This protein binds this small molecule.
Small molecule (SMILES): NC(=O)[C@@H]1CC[C@@H](NOS(=O)(=O)O)CN1C=O

Sequence of chain 1.A:
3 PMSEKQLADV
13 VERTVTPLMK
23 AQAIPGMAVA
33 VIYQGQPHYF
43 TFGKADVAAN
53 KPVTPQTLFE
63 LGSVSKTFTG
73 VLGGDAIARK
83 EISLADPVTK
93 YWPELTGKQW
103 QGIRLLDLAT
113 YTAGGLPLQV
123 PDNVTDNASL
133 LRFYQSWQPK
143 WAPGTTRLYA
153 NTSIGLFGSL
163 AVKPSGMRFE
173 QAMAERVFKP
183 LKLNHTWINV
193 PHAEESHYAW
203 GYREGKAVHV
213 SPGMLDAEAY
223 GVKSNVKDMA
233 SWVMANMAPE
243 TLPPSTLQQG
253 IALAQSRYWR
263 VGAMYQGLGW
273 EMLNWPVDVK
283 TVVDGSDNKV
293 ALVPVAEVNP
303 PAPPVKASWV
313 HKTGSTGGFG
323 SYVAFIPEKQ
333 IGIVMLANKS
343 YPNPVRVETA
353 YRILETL

Binding-site contacts:
Ligand atom NAK contacts residue SER65 of chain 1.A at 3.5 Å (h-bond).
Ligand atom CAJ contacts residue ASN153 of chain 1.A at 3.6 Å.
Ligand atom OAG contacts residue ASN290 of chain 1.A at 3.8 Å.
Ligand atom C contacts residue SER317 of chain 1.A at 4.0 Å.
Ligand atom OAC contacts residue GLY64 of chain 1.A at 3.8 Å.
Ligand atom OAE contacts residue ASN345 of chain 1.A at 3.3 Å (h-bond).
Ligand atom NAK contacts residue TYR151 of chain 1.A at 3.0 Å.
Ligand atom OAE contacts residue THR315 of chain 1.A at 3.9 Å.
Ligand atom C contacts residue GLN121 of chain 1.A at 3.5 Å.
Ligand atom OAD contacts residue ASN290 of chain 1.A at 3.1 Å (h-bond).
Ligand atom SAR contacts residue THR315 of chain 1.A at 3.6 Å (h-bond).
Ligand atom CAO contacts residue TYR151 of chain 1.A at 3.3 Å (hydrophobic).
Ligand atom CAN contacts residue SER317 of chain 1.A at 3.9 Å.
Ligand atom SAR contacts residue ASN345 of chain 1.A at 3.6 Å.
Ligand atom OAL contacts residue TYR151 of chain 1.A at 3.4 Å.
Ligand atom CAO contacts residue SER65 of chain 1.A at 4.0 Å.
Ligand atom CAN contacts residue LYS68 of chain 1.A at 4.1 Å.
Ligand atom CAN contacts residue TYR151 of chain 1.A at 3.9 Å (hydrophobic).
Ligand atom OAC contacts residue SER65 of chain 1.A at 2.2 Å (h-bond).
Ligand atom CAO contacts residue LEU120 of chain 1.A at 4.0 Å (hydrophobic).
Ligand atom CA contacts residue SER317 of chain 1.A at 3.6 Å.
Ligand atom CA contacts residue SER65 of chain 1.A at 3.8 Å.
Ligand atom SAR contacts residue ASN290 of chain 1.A at 3.6 Å (h-bond).
Ligand atom OAC contacts residue SER317 of chain 1.A at 2.9 Å (h-bond).
Ligand atom N contacts residue SER65 of chain 1.A at 2.4 Å (h-bond).
Ligand atom OAG contacts residue TYR151 of chain 1.A at 3.6 Å (h-bond).
Ligand atom OAD contacts residue ASN345 of chain 1.A at 2.9 Å (h-bond).
Ligand atom OAL contacts residue ASN290 of chain 1.A at 3.5 Å (h-bond).
Ligand atom OAC contacts residue GLY316 of chain 1.A at 3.5 Å.
Ligand atom O contacts residue ASN153 of chain 1.A at 3.2 Å (h-bond).
Ligand atom CAJ contacts residue TYR151 of chain 1.A at 3.5 Å (hydrophobic).
Ligand atom CAJ contacts residue LYS68 of chain 1.A at 4.0 Å.
Ligand atom OAG contacts residue SER65 of chain 1.A at 4.0 Å.
Ligand atom OAD contacts residue THR315 of chain 1.A at 3.4 Å (h-bond).
Ligand atom NAA contacts residue GLN121 of chain 1.A at 3.5 Å (h-bond).
Ligand atom OAG contacts residue LYS314 of chain 1.A at 3.1 Å (salt-bridge).
Ligand atom O contacts residue GLN121 of chain 1.A at 3.0 Å (h-bond).
Ligand atom CAJ contacts residue SER65 of chain 1.A at 3.0 Å.
Ligand atom OAG contacts residue THR315 of chain 1.A at 2.8 Å (h-bond).
Ligand atom CAN contacts residue SER65 of chain 1.A at 1.4 Å.